Binding-site contacts:
Ligand atom C33 contacts residue LOS1 of chain 1.J at 1.0 Å.
Ligand atom C28 contacts residue LOS1 of chain 1.J at 0.7 Å.
Ligand atom NE2 contacts residue LOS1 of chain 1.J at 0.1 Å.
Ligand atom OS contacts residue HIS83 of chain 1.B at 2.1 Å.
Ligand atom C9 contacts residue LOS1 of chain 1.J at 0.2 Å.
Ligand atom C35 contacts residue LYS74 of chain 1.B at 3.4 Å.
Ligand atom N2 contacts residue LOS1 of chain 1.J at 0.1 Å (h-bond).
Ligand atom C10 contacts residue LOS1 of chain 1.J at 0.3 Å.
Ligand atom C6 contacts residue LOS1 of chain 1.J at 0.2 Å.
Ligand atom C3 contacts residue HIS83 of chain 1.B at 3.4 Å.
Ligand atom C30 contacts residue LOS1 of chain 1.J at 1.7 Å.
Ligand atom N2 contacts residue HIS83 of chain 1.B at 3.2 Å (h-bond).
Ligand atom C12 contacts residue LOS1 of chain 1.J at 0.2 Å.
Ligand atom N37 contacts residue LOS1 of chain 1.J at 0.4 Å (h-bond).
Ligand atom CE1 contacts residue LOS1 of chain 1.J at 0.1 Å.
Ligand atom C30 contacts residue VAL80 of chain 1.B at 3.3 Å (hydrophobic).
Ligand atom ND1 contacts residue HIS83 of chain 1.B at 3.1 Å (h-bond).
Ligand atom C4 contacts residue LOS1 of chain 1.J at 0.2 Å.
Ligand atom C32 contacts residue LOS1 of chain 1.J at 0.6 Å.
Ligand atom C36 contacts residue LOS1 of chain 1.J at 0.7 Å.
Ligand atom ND1 contacts residue LOS1 of chain 1.J at 0.2 Å (h-bond).
Ligand atom N37 contacts residue HIS83 of chain 1.B at 2.8 Å (h-bond).
Ligand atom C5 contacts residue LOS1 of chain 1.J at 0.2 Å.
Ligand atom C7 contacts residue LOS1 of chain 1.J at 0.2 Å.
Ligand atom C3 contacts residue LOS1 of chain 1.J at 0.2 Å.
Ligand atom C35 contacts residue LOS1 of chain 1.J at 0.4 Å.
Ligand atom C34 contacts residue ASP77 of chain 1.B at 3.2 Å.
Ligand atom C11 contacts residue LOS1 of chain 1.J at 0.3 Å.
Ligand atom OS contacts residue LOS1 of chain 1.J at 0.1 Å.
Ligand atom CG contacts residue LOS1 of chain 1.J at 0.7 Å.
Ligand atom C29 contacts residue LOS1 of chain 1.J at 0.9 Å.
Ligand atom C27 contacts residue LOS1 of chain 1.J at 0.9 Å.
Ligand atom N26 contacts residue LOS1 of chain 1.J at 0.8 Å.
Ligand atom C31 contacts residue LOS1 of chain 1.J at 1.1 Å.
Ligand atom C33 contacts residue ASP77 of chain 1.B at 3.3 Å.
Ligand atom N13 contacts residue LOS1 of chain 1.J at 0.2 Å (h-bond).
Ligand atom CD2 contacts residue LOS1 of chain 1.J at 0.6 Å.
Ligand atom C34 contacts residue LOS1 of chain 1.J at 0.6 Å.
Ligand atom C8 contacts residue LOS1 of chain 1.J at 0.2 Å.
Ligand atom N26 contacts residue HIS83 of chain 1.B at 2.9 Å (h-bond).

Sequence of chain 1.B:
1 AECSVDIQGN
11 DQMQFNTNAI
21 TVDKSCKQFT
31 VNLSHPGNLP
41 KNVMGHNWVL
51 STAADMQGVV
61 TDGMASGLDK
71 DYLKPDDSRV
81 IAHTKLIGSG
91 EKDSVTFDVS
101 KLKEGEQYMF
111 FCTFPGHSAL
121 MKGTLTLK

This small molecule binds to this protein.
Small molecule (SMILES): c1ccn2->[Os+2]3(n4ccnc4)(<-n4ccccc4-c2c1)<-n1ccccc1-c1ccccn->31